Binding-site contacts:
Ligand atom C5 contacts residue ASN348 of chain 1.A at 3.6 Å.
Ligand atom O7 contacts residue ASN348 of chain 1.A at 3.5 Å (h-bond).
Ligand atom C2 contacts residue GLU106 of chain 1.A at 4.3 Å.
Ligand atom C7 contacts residue GLU106 of chain 1.A at 3.5 Å.
Ligand atom C8 contacts residue GLU106 of chain 1.A at 3.0 Å.
Ligand atom N2 contacts residue ASN348 of chain 1.A at 3.0 Å (h-bond).
Ligand atom C8 contacts residue ARG347 of chain 1.A at 4.0 Å.
Ligand atom C1 contacts residue ASN348 of chain 1.A at 1.4 Å.
Ligand atom O5 contacts residue ASN348 of chain 1.A at 2.3 Å (h-bond).
Ligand atom C4 contacts residue ASN348 of chain 1.A at 4.2 Å.
Ligand atom C3 contacts residue ASN348 of chain 1.A at 3.8 Å.
Ligand atom C8 contacts residue ASN348 of chain 1.A at 4.4 Å.
Ligand atom N2 contacts residue GLU106 of chain 1.A at 3.1 Å (salt-bridge).
Ligand atom C2 contacts residue ASN348 of chain 1.A at 2.5 Å.
Ligand atom C8 contacts residue LEU346 of chain 1.A at 3.2 Å (hydrophobic).
Ligand atom C7 contacts residue ASN348 of chain 1.A at 3.5 Å.

Sequence of chain 1.A:
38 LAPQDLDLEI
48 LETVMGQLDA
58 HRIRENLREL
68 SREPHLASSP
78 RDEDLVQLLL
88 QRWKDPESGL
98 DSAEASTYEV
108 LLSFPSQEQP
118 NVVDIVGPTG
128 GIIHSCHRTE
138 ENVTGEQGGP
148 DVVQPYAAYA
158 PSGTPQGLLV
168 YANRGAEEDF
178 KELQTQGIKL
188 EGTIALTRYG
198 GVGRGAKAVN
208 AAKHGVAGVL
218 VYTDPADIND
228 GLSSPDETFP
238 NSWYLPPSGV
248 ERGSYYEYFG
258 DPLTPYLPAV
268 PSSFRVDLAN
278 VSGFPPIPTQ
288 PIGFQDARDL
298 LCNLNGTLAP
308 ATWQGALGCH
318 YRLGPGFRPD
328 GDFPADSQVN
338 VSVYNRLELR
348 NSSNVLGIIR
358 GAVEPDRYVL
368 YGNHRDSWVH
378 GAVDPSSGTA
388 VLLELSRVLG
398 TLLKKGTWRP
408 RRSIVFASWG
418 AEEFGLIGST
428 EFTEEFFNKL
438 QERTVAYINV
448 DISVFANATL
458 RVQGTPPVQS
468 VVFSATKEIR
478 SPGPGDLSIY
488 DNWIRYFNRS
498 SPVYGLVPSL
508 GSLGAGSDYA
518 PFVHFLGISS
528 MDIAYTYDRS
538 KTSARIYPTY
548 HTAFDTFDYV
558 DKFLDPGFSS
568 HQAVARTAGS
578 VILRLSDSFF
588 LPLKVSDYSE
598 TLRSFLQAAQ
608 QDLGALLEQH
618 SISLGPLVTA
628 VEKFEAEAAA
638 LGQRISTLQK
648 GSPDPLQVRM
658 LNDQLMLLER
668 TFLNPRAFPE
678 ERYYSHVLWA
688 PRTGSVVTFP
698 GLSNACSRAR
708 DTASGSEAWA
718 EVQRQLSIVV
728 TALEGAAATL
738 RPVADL

A protein and the small-molecule ligand that binds it are described below.
Small molecule (SMILES): CC(=O)N[C@@H]1[C@@H](O)[C@H](O)[C@@H](CO)O[C@H]1O